Binding-site contacts:
Ligand atom C6 contacts residue PHE88 of chain 2.C at 4.3 Å (hydrophobic).
Ligand atom C4 contacts residue ASN57 of chain 2.C at 4.2 Å.
Ligand atom N2 contacts residue ASN57 of chain 2.C at 3.0 Å (h-bond).
Ligand atom C5 contacts residue ASN57 of chain 2.C at 3.6 Å.
Ligand atom O6 contacts residue PHE88 of chain 2.C at 4.0 Å.
Ligand atom O5 contacts residue ASN57 of chain 2.C at 2.3 Å (h-bond).
Ligand atom O7 contacts residue ASN57 of chain 2.C at 3.5 Å (h-bond).
Ligand atom C1 contacts residue PHE88 of chain 2.C at 4.4 Å (hydrophobic).
Ligand atom C1 contacts residue ASN57 of chain 2.C at 1.4 Å.
Ligand atom C7 contacts residue ASN57 of chain 2.C at 3.5 Å.
Ligand atom C2 contacts residue ASN57 of chain 2.C at 2.5 Å.
Ligand atom C8 contacts residue LYS56 of chain 2.C at 3.7 Å.
Ligand atom O5 contacts residue PHE88 of chain 2.C at 3.6 Å.
Ligand atom C3 contacts residue ASN57 of chain 2.C at 3.8 Å.

Sequence of chain 2.C:
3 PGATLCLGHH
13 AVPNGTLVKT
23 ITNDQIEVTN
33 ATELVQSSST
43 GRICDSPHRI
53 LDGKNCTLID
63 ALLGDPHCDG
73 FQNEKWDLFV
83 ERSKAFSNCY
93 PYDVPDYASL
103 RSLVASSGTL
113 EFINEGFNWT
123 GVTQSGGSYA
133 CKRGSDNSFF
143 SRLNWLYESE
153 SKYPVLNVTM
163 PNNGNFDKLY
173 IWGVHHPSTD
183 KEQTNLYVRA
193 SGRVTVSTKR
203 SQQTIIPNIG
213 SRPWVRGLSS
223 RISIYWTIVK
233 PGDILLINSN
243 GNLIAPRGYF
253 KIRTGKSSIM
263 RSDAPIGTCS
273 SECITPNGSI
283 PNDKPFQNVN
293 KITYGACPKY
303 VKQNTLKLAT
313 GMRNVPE

A protein and the small-molecule ligand that binds it are described below.
Small molecule (SMILES): CC(=O)N[C@H]1[C@H](O[C@H]2[C@H](O)[C@@H](NC(C)=O)CO[C@@H]2CO)O[C@H](CO)[C@@H](O)[C@@H]1O